The protein below binds the small molecule below.
Small molecule (SMILES): CC(=O)N[C@H]1[C@H](O[C@H]2[C@H](O)[C@@H](NC(C)=O)CO[C@@H]2CO)O[C@H](CO)[C@@H](O)[C@@H]1O

Binding-site contacts:
Ligand atom O7 contacts residue ARG214 of chain 3.A at 4.1 Å.
Ligand atom C1 contacts residue SER213 of chain 3.A at 4.4 Å.
Ligand atom O7 contacts residue ASN159 of chain 2.A at 4.0 Å.
Ligand atom O3 contacts residue ARG216 of chain 3.A at 3.6 Å.
Ligand atom C2 contacts residue ARG216 of chain 3.A at 4.0 Å.
Ligand atom C8 contacts residue SER213 of chain 3.A at 3.6 Å.
Ligand atom C2 contacts residue SER213 of chain 3.A at 4.1 Å.
Ligand atom C7 contacts residue ARG216 of chain 3.A at 3.9 Å.
Ligand atom C2 contacts residue ASN159 of chain 2.A at 2.5 Å.
Ligand atom C6 contacts residue LEU238 of chain 2.A at 4.3 Å (hydrophobic).
Ligand atom C8 contacts residue ARG216 of chain 3.A at 4.3 Å.
Ligand atom N2 contacts residue SER213 of chain 3.A at 3.2 Å (h-bond).
Ligand atom C7 contacts residue ASN159 of chain 2.A at 3.8 Å.
Ligand atom C6 contacts residue THR161 of chain 2.A at 4.0 Å.
Ligand atom O6 contacts residue ARG216 of chain 3.A at 3.6 Å.
Ligand atom C5 contacts residue ASN159 of chain 2.A at 3.6 Å.
Ligand atom O7 contacts residue ARG216 of chain 3.A at 2.9 Å (salt-bridge).
Ligand atom C3 contacts residue ARG216 of chain 3.A at 4.3 Å.
Ligand atom C7 contacts residue SER213 of chain 3.A at 3.8 Å.
Ligand atom O3 contacts residue SER213 of chain 3.A at 4.2 Å.
Ligand atom O5 contacts residue ASN159 of chain 2.A at 2.3 Å (h-bond).
Ligand atom O5 contacts residue LEU238 of chain 2.A at 3.9 Å.
Ligand atom N2 contacts residue ASN159 of chain 2.A at 3.0 Å (h-bond).
Ligand atom C3 contacts residue SER213 of chain 3.A at 3.9 Å.
Ligand atom C7 contacts residue PRO215 of chain 3.A at 4.3 Å (hydrophobic).
Ligand atom C8 contacts residue ILE236 of chain 2.A at 4.0 Å (hydrophobic).
Ligand atom C8 contacts residue NAG1 of chain 2.I at 3.8 Å.
Ligand atom O7 contacts residue PRO215 of chain 3.A at 3.5 Å.
Ligand atom O7 contacts residue NAG1 of chain 2.I at 4.1 Å.
Ligand atom C7 contacts residue NAG1 of chain 2.I at 4.0 Å.
Ligand atom C1 contacts residue LEU238 of chain 2.A at 4.3 Å (hydrophobic).
Ligand atom O6 contacts residue THR161 of chain 2.A at 4.4 Å.
Ligand atom C3 contacts residue ASN159 of chain 2.A at 3.8 Å.
Ligand atom C1 contacts residue ASN159 of chain 2.A at 1.4 Å.
Ligand atom C4 contacts residue ARG216 of chain 3.A at 4.2 Å.
Ligand atom C4 contacts residue ASN159 of chain 2.A at 4.2 Å.
Ligand atom C8 contacts residue THR181 of chain 3.A at 4.5 Å.
Ligand atom C5 contacts residue LEU238 of chain 2.A at 4.2 Å (hydrophobic).
Ligand atom C8 contacts residue PRO215 of chain 3.A at 4.1 Å (hydrophobic).

Sequence of chain 3.A:
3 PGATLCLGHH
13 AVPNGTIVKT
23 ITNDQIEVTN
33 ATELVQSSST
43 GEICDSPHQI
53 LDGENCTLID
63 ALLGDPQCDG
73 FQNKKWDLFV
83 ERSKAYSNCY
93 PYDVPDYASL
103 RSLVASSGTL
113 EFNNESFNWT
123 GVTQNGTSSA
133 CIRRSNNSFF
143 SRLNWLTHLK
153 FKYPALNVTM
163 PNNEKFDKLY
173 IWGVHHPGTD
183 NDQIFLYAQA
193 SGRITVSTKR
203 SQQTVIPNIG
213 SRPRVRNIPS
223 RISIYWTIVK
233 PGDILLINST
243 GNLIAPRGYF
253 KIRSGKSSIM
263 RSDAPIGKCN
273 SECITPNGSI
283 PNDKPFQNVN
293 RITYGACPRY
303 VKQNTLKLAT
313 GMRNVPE

Sequence of chain 2.A:
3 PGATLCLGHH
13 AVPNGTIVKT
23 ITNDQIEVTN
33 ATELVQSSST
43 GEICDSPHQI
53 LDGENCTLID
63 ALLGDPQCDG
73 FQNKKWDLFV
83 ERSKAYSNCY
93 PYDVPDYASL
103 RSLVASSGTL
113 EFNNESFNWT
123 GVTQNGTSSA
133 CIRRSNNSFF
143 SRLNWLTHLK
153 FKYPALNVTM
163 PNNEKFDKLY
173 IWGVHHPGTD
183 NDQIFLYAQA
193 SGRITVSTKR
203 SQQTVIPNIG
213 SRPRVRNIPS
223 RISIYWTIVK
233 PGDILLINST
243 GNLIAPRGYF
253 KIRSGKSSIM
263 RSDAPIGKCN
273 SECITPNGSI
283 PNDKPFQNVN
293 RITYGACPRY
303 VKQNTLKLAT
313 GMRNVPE